Sequence of chain 1.A:
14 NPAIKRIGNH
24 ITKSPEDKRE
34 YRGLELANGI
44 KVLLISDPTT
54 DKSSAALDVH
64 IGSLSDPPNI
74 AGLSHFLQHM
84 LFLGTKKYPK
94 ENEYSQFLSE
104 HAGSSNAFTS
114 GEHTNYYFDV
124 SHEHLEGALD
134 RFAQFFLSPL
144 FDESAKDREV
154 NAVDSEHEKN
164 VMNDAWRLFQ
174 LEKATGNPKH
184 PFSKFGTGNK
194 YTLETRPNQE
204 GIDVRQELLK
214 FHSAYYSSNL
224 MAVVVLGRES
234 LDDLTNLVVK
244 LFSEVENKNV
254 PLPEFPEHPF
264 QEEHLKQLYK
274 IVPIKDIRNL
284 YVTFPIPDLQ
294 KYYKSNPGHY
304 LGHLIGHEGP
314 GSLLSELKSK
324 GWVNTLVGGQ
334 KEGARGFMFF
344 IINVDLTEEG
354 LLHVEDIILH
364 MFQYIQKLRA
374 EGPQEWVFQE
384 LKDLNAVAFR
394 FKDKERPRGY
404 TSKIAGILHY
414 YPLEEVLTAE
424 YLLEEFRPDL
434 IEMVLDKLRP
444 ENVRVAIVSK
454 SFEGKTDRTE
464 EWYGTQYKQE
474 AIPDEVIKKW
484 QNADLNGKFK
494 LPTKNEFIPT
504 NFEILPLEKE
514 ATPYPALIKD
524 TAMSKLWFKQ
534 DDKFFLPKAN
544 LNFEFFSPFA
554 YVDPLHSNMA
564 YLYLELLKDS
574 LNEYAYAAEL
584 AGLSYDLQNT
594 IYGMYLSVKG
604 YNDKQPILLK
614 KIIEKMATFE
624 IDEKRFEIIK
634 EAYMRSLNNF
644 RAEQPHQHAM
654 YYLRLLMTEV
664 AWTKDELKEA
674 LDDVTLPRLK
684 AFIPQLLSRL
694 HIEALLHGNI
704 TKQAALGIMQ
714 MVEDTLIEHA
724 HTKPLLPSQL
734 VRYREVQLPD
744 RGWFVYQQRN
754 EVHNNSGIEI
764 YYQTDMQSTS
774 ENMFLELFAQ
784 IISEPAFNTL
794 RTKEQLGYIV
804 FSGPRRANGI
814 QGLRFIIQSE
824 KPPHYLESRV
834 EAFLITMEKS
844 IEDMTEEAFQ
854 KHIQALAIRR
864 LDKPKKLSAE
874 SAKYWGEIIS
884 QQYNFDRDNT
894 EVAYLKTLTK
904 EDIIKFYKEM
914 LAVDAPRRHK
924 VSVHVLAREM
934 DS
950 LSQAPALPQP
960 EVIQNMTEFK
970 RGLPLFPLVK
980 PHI

Binding-site contacts:
Ligand atom C9 contacts residue HIS302 of chain 1.A at 3.7 Å.
Ligand atom C4 contacts residue LEU329 of chain 1.A at 4.0 Å (hydrophobic).
Ligand atom C1 contacts residue GLU311 of chain 1.A at 3.4 Å.
Ligand atom N2 contacts residue VAL330 of chain 1.A at 3.6 Å.
Ligand atom C7 contacts residue GLY305 of chain 1.A at 3.8 Å.
Ligand atom C contacts residue LEU329 of chain 1.A at 3.4 Å (hydrophobic).
Ligand atom N1 contacts residue GLY309 of chain 1.A at 4.0 Å.
Ligand atom C5 contacts residue GLY331 of chain 1.A at 3.5 Å.
Ligand atom N contacts residue LEU329 of chain 1.A at 2.7 Å (h-bond).
Ligand atom C19 contacts residue ILE344 of chain 1.A at 3.9 Å (hydrophobic).
Ligand atom O contacts residue VAL330 of chain 1.A at 3.3 Å.
Ligand atom C9 contacts residue HIS306 of chain 1.A at 3.7 Å.
Ligand atom C1 contacts residue LEU329 of chain 1.A at 3.3 Å (hydrophobic).
Ligand atom C contacts residue TYR579 of chain 1.A at 3.9 Å (hydrophobic).
Ligand atom O contacts residue LEU329 of chain 1.A at 3.7 Å.
Ligand atom C13 contacts residue VAL330 of chain 1.A at 3.6 Å (hydrophobic).
Ligand atom C contacts residue GLY309 of chain 1.A at 3.3 Å.
Ligand atom N1 contacts residue TYR579 of chain 1.A at 3.8 Å.
Ligand atom C19 contacts residue VAL330 of chain 1.A at 3.8 Å (hydrophobic).
Ligand atom C13 contacts residue GLY331 of chain 1.A at 3.7 Å.
Ligand atom N contacts residue GLY309 of chain 1.A at 2.6 Å (h-bond).
Ligand atom O contacts residue GLY309 of chain 1.A at 3.4 Å.
Ligand atom C18 contacts residue GLN333 of chain 1.A at 3.3 Å.
Ligand atom C7 contacts residue TYR579 of chain 1.A at 3.8 Å (hydrophobic).
Ligand atom C12 contacts residue GLY331 of chain 1.A at 3.7 Å.
Ligand atom C contacts residue GLU311 of chain 1.A at 3.3 Å.
Ligand atom C8 contacts residue HIS306 of chain 1.A at 3.6 Å.
Ligand atom C7 contacts residue HIS306 of chain 1.A at 3.7 Å.
Ligand atom N contacts residue GLU311 of chain 1.A at 2.7 Å (salt-bridge).
Ligand atom C17 contacts residue GLN333 of chain 1.A at 3.9 Å.
Ligand atom C19 contacts residue GLY331 of chain 1.A at 3.5 Å.
Ligand atom C19 contacts residue GLN333 of chain 1.A at 4.0 Å.
Ligand atom C18 contacts residue ILE344 of chain 1.A at 3.6 Å (hydrophobic).
Ligand atom C17 contacts residue LYS334 of chain 1.A at 3.8 Å.
Ligand atom C4 contacts residue GLY309 of chain 1.A at 3.4 Å.
Ligand atom C19 contacts residue GLY332 of chain 1.A at 3.8 Å.
Ligand atom C10 contacts residue HIS302 of chain 1.A at 3.6 Å.
Ligand atom C16 contacts residue GLN333 of chain 1.A at 3.7 Å.
Ligand atom O contacts residue GLY331 of chain 1.A at 2.9 Å (h-bond).
Ligand atom N2 contacts residue GLY331 of chain 1.A at 2.9 Å (h-bond).

The small molecule below binds the protein below.
Small molecule (SMILES): C[Se]CC[C@H](N)C(=O)N[C@H](C(=O)Nc1ccc(C)cc1)C1CCCCC1